This protein binds this small molecule.
Small molecule (SMILES): Cc1cc(N)no1

Binding-site contacts:
Ligand atom CAA contacts residue PHE116 of chain 1.A at 4.2 Å (hydrophobic).
Ligand atom NAB contacts residue GLN57 of chain 1.A at 3.3 Å (h-bond).
Ligand atom NAD contacts residue VAL59 of chain 1.A at 4.3 Å.
Ligand atom CAA contacts residue ILE54 of chain 1.A at 3.4 Å (hydrophobic).
Ligand atom CAG contacts residue PHE55 of chain 1.A at 3.9 Å (hydrophobic).
Ligand atom CAA contacts residue VAL59 of chain 1.A at 4.5 Å (hydrophobic).
Ligand atom OAE contacts residue ILE54 of chain 1.A at 4.3 Å.
Ligand atom CAA contacts residue EDO1 of chain 1.D at 1.1 Å.
Ligand atom CAA contacts residue EDO1 of chain 1.C at 3.6 Å.
Ligand atom CAF contacts residue ILE54 of chain 1.A at 4.2 Å (hydrophobic).
Ligand atom CAG contacts residue ILE54 of chain 1.A at 3.4 Å (hydrophobic).
Ligand atom NAB contacts residue PHE55 of chain 1.A at 4.5 Å.
Ligand atom CAG contacts residue EDO1 of chain 1.D at 0.7 Å.
Ligand atom NAD contacts residue PHE55 of chain 1.A at 3.4 Å.
Ligand atom CAF contacts residue PHE55 of chain 1.A at 4.0 Å (hydrophobic).
Ligand atom NAB contacts residue VAL59 of chain 1.A at 4.1 Å.
Ligand atom OAE contacts residue EDO1 of chain 1.C at 4.4 Å.
Ligand atom CAC contacts residue PHE55 of chain 1.A at 4.3 Å (hydrophobic).
Ligand atom CAG contacts residue EDO1 of chain 1.C at 4.1 Å.
Ligand atom NAB contacts residue PRO58 of chain 1.A at 4.4 Å.
Ligand atom OAE contacts residue EDO1 of chain 1.D at 0.9 Å.
Ligand atom NAB contacts residue MET75 of chain 1.A at 2.9 Å (h-bond).
Ligand atom CAC contacts residue GLN57 of chain 1.A at 4.0 Å.
Ligand atom CAF contacts residue MET75 of chain 1.A at 3.9 Å (hydrophobic).
Ligand atom NAD contacts residue ILE102 of chain 1.A at 4.3 Å.
Ligand atom NAD contacts residue MET75 of chain 1.A at 4.1 Å.
Ligand atom CAC contacts residue VAL59 of chain 1.A at 3.5 Å (hydrophobic).
Ligand atom OAE contacts residue CYS106 of chain 1.A at 4.1 Å.
Ligand atom CAF contacts residue VAL59 of chain 1.A at 3.8 Å (hydrophobic).
Ligand atom CAC contacts residue ILE54 of chain 1.A at 3.3 Å (hydrophobic).
Ligand atom CAF contacts residue EDO1 of chain 1.D at 2.5 Å.
Ligand atom NAD contacts residue EDO1 of chain 1.D at 1.9 Å (h-bond).
Ligand atom NAB contacts residue EDO1 of chain 1.D at 3.8 Å.
Ligand atom NAB contacts residue ASP76 of chain 1.A at 3.4 Å.
Ligand atom OAE contacts residue PHE55 of chain 1.A at 3.3 Å.
Ligand atom CAC contacts residue EDO1 of chain 1.D at 1.9 Å.
Ligand atom CAF contacts residue GLN57 of chain 1.A at 4.0 Å.
Ligand atom CAG contacts residue VAL59 of chain 1.A at 3.9 Å (hydrophobic).
Ligand atom OAE contacts residue VAL59 of chain 1.A at 4.4 Å.

Sequence of chain 1.A:
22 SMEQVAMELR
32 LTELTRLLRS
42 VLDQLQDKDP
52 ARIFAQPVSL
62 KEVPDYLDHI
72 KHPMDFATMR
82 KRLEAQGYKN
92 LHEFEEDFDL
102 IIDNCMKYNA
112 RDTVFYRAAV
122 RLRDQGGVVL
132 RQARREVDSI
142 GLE